Binding-site contacts:
Ligand atom O7 contacts residue ASP310 of chain 1.A at 4.4 Å.
Ligand atom C5 contacts residue ASN36 of chain 1.A at 3.5 Å.
Ligand atom O5 contacts residue THR38 of chain 1.A at 4.0 Å.
Ligand atom C6 contacts residue THR38 of chain 1.A at 4.5 Å.
Ligand atom N2 contacts residue ARG312 of chain 1.A at 3.5 Å (salt-bridge).
Ligand atom C7 contacts residue ARG312 of chain 1.A at 2.6 Å.
Ligand atom N2 contacts residue ASN36 of chain 1.A at 2.5 Å (h-bond).
Ligand atom C7 contacts residue ASN36 of chain 1.A at 3.2 Å.
Ligand atom O6 contacts residue GLU40 of chain 1.A at 4.0 Å.
Ligand atom C1 contacts residue ASN36 of chain 1.A at 1.4 Å.
Ligand atom O6 contacts residue THR38 of chain 1.A at 3.9 Å.
Ligand atom O5 contacts residue ASN36 of chain 1.A at 2.3 Å (h-bond).
Ligand atom O3 contacts residue ASN36 of chain 1.A at 4.4 Å.
Ligand atom C8 contacts residue ASN36 of chain 1.A at 4.3 Å.
Ligand atom C4 contacts residue ASN36 of chain 1.A at 3.9 Å.
Ligand atom C8 contacts residue ASP310 of chain 1.A at 4.2 Å.
Ligand atom C6 contacts residue GLU40 of chain 1.A at 4.5 Å.
Ligand atom C8 contacts residue ARG312 of chain 1.A at 1.5 Å.
Ligand atom O7 contacts residue ASN36 of chain 1.A at 3.4 Å (h-bond).
Ligand atom C3 contacts residue ASN36 of chain 1.A at 3.5 Å.
Ligand atom O7 contacts residue ARG312 of chain 1.A at 3.3 Å (salt-bridge).
Ligand atom C2 contacts residue ASN36 of chain 1.A at 2.0 Å.

The small molecule below binds the protein below.
Small molecule (SMILES): CC(=O)N[C@@H]1[C@@H](O)[C@H](O)[C@@H](CO)O[C@H]1O

Sequence of chain 1.A:
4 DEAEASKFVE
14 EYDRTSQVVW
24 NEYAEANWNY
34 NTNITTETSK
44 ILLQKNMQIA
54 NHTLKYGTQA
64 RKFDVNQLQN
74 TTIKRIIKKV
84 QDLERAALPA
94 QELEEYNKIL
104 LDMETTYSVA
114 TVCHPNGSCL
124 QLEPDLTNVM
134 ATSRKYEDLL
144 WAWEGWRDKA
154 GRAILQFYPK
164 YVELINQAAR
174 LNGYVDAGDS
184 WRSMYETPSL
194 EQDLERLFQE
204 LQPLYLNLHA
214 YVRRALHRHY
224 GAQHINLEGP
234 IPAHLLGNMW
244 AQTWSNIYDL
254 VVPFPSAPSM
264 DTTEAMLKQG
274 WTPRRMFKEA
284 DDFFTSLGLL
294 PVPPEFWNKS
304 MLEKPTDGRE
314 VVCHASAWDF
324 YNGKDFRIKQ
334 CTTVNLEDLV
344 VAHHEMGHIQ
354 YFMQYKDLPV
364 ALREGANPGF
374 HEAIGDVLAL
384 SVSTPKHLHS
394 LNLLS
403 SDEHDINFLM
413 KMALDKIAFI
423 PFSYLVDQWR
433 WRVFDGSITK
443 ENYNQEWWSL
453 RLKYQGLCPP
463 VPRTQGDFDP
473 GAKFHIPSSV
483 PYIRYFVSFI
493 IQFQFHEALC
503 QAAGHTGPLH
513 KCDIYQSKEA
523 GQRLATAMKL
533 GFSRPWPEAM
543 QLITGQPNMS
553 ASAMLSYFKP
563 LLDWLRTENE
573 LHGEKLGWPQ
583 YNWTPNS